Binding-site contacts:
Ligand atom O6 contacts residue ASN129 of chain 1.C at 2.9 Å (h-bond).
Ligand atom O7 contacts residue THR167 of chain 1.C at 3.9 Å.
Ligand atom C4 contacts residue ASN210 of chain 1.C at 4.2 Å.
Ligand atom C7 contacts residue ASN210 of chain 1.C at 3.1 Å.
Ligand atom C5 contacts residue ASN129 of chain 1.C at 4.1 Å.
Ligand atom O7 contacts residue ASN210 of chain 1.C at 3.0 Å (h-bond).
Ligand atom C1 contacts residue ASN210 of chain 1.C at 1.4 Å.
Ligand atom C1 contacts residue ASN129 of chain 1.C at 4.4 Å.
Ligand atom C5 contacts residue ASN210 of chain 1.C at 3.7 Å.
Ligand atom C2 contacts residue ASN210 of chain 1.C at 2.5 Å.
Ligand atom C3 contacts residue ASN210 of chain 1.C at 3.8 Å.
Ligand atom O5 contacts residue ASN129 of chain 1.C at 3.6 Å.
Ligand atom N2 contacts residue ASN210 of chain 1.C at 2.9 Å (h-bond).
Ligand atom C6 contacts residue ASN129 of chain 1.C at 3.1 Å.
Ligand atom O5 contacts residue ASN210 of chain 1.C at 2.4 Å (h-bond).
Ligand atom C8 contacts residue ARG165 of chain 1.C at 4.5 Å.
Ligand atom C7 contacts residue THR167 of chain 1.C at 3.9 Å.
Ligand atom C8 contacts residue ASN210 of chain 1.C at 4.3 Å.
Ligand atom O7 contacts residue ARG165 of chain 1.C at 4.0 Å.
Ligand atom C8 contacts residue THR167 of chain 1.C at 3.6 Å.

Sequence of chain 1.C:
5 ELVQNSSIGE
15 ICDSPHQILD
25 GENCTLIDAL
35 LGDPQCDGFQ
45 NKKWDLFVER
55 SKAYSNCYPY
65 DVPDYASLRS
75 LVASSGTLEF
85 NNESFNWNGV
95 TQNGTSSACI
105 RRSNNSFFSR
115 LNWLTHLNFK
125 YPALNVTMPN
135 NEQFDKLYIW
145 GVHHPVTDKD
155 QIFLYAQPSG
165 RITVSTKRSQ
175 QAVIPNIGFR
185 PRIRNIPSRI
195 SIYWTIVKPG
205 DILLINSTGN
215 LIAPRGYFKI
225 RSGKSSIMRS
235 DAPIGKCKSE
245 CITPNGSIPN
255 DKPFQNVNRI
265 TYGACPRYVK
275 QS

The small molecule below binds the protein below.
Small molecule (SMILES): CC(=O)N[C@@H]1[C@@H](O)[C@H](O)[C@@H](CO)O[C@H]1O